Binding-site contacts:
Ligand atom N02 contacts residue GLU321 of chain 1.A at 2.4 Å (salt-bridge).
Ligand atom C04 contacts residue HEM1 of chain 1.E at 3.7 Å.
Ligand atom C03 contacts residue TRP316 of chain 1.A at 3.9 Å (hydrophobic).
Ligand atom N18 contacts residue GLU321 of chain 1.A at 3.1 Å (salt-bridge).
Ligand atom C13 contacts residue VAL296 of chain 1.A at 3.7 Å (hydrophobic).
Ligand atom C11 contacts residue GLU321 of chain 1.A at 3.6 Å.
Ligand atom C03 contacts residue PRO294 of chain 1.A at 3.8 Å (hydrophobic).
Ligand atom N02 contacts residue TYR317 of chain 1.A at 3.6 Å.
Ligand atom C15 contacts residue GLU321 of chain 1.A at 3.8 Å.
Ligand atom C07 contacts residue PHE313 of chain 1.A at 3.5 Å (hydrophobic).
Ligand atom C12 contacts residue VAL296 of chain 1.A at 3.3 Å (hydrophobic).
Ligand atom C11 contacts residue VAL296 of chain 1.A at 3.8 Å (hydrophobic).
Ligand atom N02 contacts residue PRO294 of chain 1.A at 3.9 Å.
Ligand atom C02 contacts residue TRP316 of chain 1.A at 3.8 Å (hydrophobic).
Ligand atom C15 contacts residue GLN207 of chain 1.A at 3.8 Å.
Ligand atom C04 contacts residue PRO294 of chain 1.A at 3.9 Å (hydrophobic).
Ligand atom N02 contacts residue TRP316 of chain 1.A at 2.9 Å (h-bond).
Ligand atom C07 contacts residue GLY315 of chain 1.A at 3.5 Å.
Ligand atom C02 contacts residue HEM1 of chain 1.E at 3.5 Å.
Ligand atom N18 contacts residue HEM1 of chain 1.E at 3.1 Å (h-bond).
Ligand atom C16 contacts residue GLU321 of chain 1.A at 2.9 Å.
Ligand atom C12 contacts residue HEM1 of chain 1.E at 3.9 Å.
Ligand atom C19 contacts residue ASN326 of chain 1.A at 3.3 Å.
Ligand atom C06 contacts residue GLU321 of chain 1.A at 3.6 Å.
Ligand atom N01 contacts residue HEM1 of chain 1.E at 3.7 Å.
Ligand atom N02 contacts residue MET318 of chain 1.A at 3.9 Å.
Ligand atom C07 contacts residue SER314 of chain 1.A at 3.7 Å.
Ligand atom C07 contacts residue PRO294 of chain 1.A at 3.8 Å (hydrophobic).
Ligand atom C15 contacts residue HEM1 of chain 1.E at 3.1 Å.
Ligand atom C07 contacts residue HEM1 of chain 1.E at 3.3 Å.
Ligand atom N01 contacts residue GLU321 of chain 1.A at 2.8 Å (salt-bridge).
Ligand atom C02 contacts residue PRO294 of chain 1.A at 3.8 Å (hydrophobic).
Ligand atom C05 contacts residue VAL296 of chain 1.A at 3.8 Å (hydrophobic).
Ligand atom C14 contacts residue HEM1 of chain 1.E at 3.0 Å.
Ligand atom C03 contacts residue HEM1 of chain 1.E at 3.1 Å.
Ligand atom C17 contacts residue HEM1 of chain 1.E at 3.2 Å.
Ligand atom C17 contacts residue GLN207 of chain 1.A at 3.9 Å.
Ligand atom N02 contacts residue HEM1 of chain 1.E at 3.2 Å.
Ligand atom C13 contacts residue HEM1 of chain 1.E at 3.4 Å.
Ligand atom C02 contacts residue GLU321 of chain 1.A at 3.3 Å.

This protein binds this small molecule.
Small molecule (SMILES): CNCc1cccc(-c2cc(C)cc(N)n2)c1

Sequence of chain 1.A:
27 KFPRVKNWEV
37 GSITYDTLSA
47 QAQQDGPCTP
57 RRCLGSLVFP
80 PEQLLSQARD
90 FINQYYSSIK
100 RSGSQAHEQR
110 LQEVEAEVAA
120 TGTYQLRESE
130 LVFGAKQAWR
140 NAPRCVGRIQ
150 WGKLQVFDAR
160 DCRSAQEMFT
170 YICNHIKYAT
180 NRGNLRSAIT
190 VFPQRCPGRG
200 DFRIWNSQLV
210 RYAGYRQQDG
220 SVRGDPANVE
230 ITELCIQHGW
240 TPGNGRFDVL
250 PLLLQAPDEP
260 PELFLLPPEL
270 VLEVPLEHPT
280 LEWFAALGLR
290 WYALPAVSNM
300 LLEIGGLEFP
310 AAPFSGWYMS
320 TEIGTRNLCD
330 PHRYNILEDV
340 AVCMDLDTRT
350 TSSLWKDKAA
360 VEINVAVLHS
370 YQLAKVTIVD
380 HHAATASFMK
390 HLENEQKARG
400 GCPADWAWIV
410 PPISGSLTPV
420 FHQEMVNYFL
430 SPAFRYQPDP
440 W